Sequence of chain 1.C:
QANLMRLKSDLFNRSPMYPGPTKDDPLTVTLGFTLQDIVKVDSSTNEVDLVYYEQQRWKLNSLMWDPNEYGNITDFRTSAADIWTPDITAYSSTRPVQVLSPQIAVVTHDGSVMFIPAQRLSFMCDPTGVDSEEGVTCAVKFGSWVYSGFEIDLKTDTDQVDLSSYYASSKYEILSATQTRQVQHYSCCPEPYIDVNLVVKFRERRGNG

A protein and the small-molecule ligand that binds it are described below.
Small molecule (SMILES): NC(=O)c1ccc(-c2cc([C@H]3C[C@@H]4CC[C@H]3N4)cnc2F)cc1

Binding-site contacts:
Ligand atom C5 contacts residue TYR110 of chain 1.C at 3.2 Å (hydrophobic).
Ligand atom C12 contacts residue MET133 of chain 1.D at 3.9 Å (hydrophobic).
Ligand atom C contacts residue TYR205 of chain 1.C at 3.6 Å (hydrophobic).
Ligand atom N1 contacts residue ILE135 of chain 1.D at 3.7 Å.
Ligand atom O contacts residue VAL125 of chain 1.D at 3.8 Å.
Ligand atom C16 contacts residue TYR212 of chain 1.C at 3.4 Å (hydrophobic).
Ligand atom O contacts residue THR127 of chain 1.D at 3.8 Å.
Ligand atom N2 contacts residue PO41 of chain 1.Z at 2.7 Å (h-bond).
Ligand atom C6 contacts residue TRP164 of chain 1.C at 3.3 Å (hydrophobic).
Ligand atom C7 contacts residue TYR212 of chain 1.C at 3.8 Å (hydrophobic).
Ligand atom C1 contacts residue TYR72 of chain 1.D at 3.7 Å (hydrophobic).
Ligand atom C15 contacts residue ARG96 of chain 1.D at 3.6 Å.
Ligand atom N1 contacts residue VAL165 of chain 1.C at 3.9 Å.
Ligand atom C8 contacts residue ILE135 of chain 1.D at 3.8 Å (hydrophobic).
Ligand atom C9 contacts residue ILE135 of chain 1.D at 3.8 Å (hydrophobic).
Ligand atom C10 contacts residue ILE135 of chain 1.D at 3.8 Å (hydrophobic).
Ligand atom N contacts residue TYR110 of chain 1.C at 3.0 Å (h-bond).
Ligand atom C4 contacts residue TYR212 of chain 1.C at 3.6 Å (hydrophobic).
Ligand atom C6 contacts residue ILE135 of chain 1.D at 3.8 Å (hydrophobic).
Ligand atom C13 contacts residue MET133 of chain 1.D at 3.8 Å (hydrophobic).
Ligand atom C5 contacts residue TRP164 of chain 1.C at 3.7 Å (hydrophobic).
Ligand atom N2 contacts residue ASP94 of chain 1.D at 3.6 Å (salt-bridge).
Ligand atom N contacts residue TRP164 of chain 1.C at 3.0 Å (h-bond).
Ligand atom C3 contacts residue TRP164 of chain 1.C at 3.7 Å (hydrophobic).
Ligand atom F contacts residue VAL125 of chain 1.D at 3.5 Å.
Ligand atom C17 contacts residue ASP94 of chain 1.D at 3.9 Å.
Ligand atom C7 contacts residue ILE135 of chain 1.D at 3.8 Å (hydrophobic).
Ligand atom C14 contacts residue VAL125 of chain 1.D at 3.9 Å (hydrophobic).
Ligand atom C15 contacts residue PO41 of chain 1.Z at 3.6 Å.
Ligand atom C13 contacts residue VAL125 of chain 1.D at 3.8 Å (hydrophobic).
Ligand atom N1 contacts residue TRP164 of chain 1.C at 3.8 Å.
Ligand atom C17 contacts residue PO41 of chain 1.Z at 3.8 Å.
Ligand atom C4 contacts residue TRP164 of chain 1.C at 3.6 Å (hydrophobic).
Ligand atom C3 contacts residue CYS207 of chain 1.C at 3.9 Å (hydrophobic).
Ligand atom C16 contacts residue ARG96 of chain 1.D at 3.7 Å.
Ligand atom C10 contacts residue TRP164 of chain 1.C at 3.2 Å (hydrophobic).
Ligand atom C11 contacts residue VAL125 of chain 1.D at 3.9 Å (hydrophobic).
Ligand atom C2 contacts residue TRP164 of chain 1.C at 3.8 Å (hydrophobic).
Ligand atom C contacts residue TYR110 of chain 1.C at 3.9 Å (hydrophobic).
Ligand atom C12 contacts residue VAL125 of chain 1.D at 3.8 Å (hydrophobic).

Sequence of chain 1.D:
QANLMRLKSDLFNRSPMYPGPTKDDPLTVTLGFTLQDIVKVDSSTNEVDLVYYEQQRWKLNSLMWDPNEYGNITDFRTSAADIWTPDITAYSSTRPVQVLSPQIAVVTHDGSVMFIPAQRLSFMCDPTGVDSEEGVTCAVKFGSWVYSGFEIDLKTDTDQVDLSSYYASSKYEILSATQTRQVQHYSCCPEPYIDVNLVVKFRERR